Sequence of chain 1.I:
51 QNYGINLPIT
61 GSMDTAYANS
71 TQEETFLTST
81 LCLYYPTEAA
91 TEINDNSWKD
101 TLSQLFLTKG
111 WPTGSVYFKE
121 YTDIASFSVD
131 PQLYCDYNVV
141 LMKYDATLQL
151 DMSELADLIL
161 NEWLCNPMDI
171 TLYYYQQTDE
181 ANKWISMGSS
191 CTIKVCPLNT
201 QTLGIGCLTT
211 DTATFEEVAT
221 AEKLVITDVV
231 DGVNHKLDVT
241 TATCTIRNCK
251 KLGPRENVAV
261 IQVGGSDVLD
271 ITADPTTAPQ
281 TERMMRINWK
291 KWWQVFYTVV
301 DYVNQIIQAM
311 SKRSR

Binding-site contacts:
Ligand atom C1 contacts residue ASN69 of chain 1.I at 1.4 Å.
Ligand atom C8 contacts residue ASN69 of chain 1.I at 3.7 Å.
Ligand atom C5 contacts residue ASN69 of chain 1.I at 3.6 Å.
Ligand atom C3 contacts residue ASN69 of chain 1.I at 3.8 Å.
Ligand atom O5 contacts residue ASN69 of chain 1.I at 2.2 Å (h-bond).
Ligand atom O7 contacts residue ASN69 of chain 1.I at 4.3 Å.
Ligand atom C7 contacts residue ASN69 of chain 1.I at 3.4 Å.
Ligand atom C4 contacts residue ASN69 of chain 1.I at 4.2 Å.
Ligand atom N2 contacts residue ASN69 of chain 1.I at 2.5 Å (h-bond).
Ligand atom C2 contacts residue ASN69 of chain 1.I at 2.5 Å.

The protein below binds the small molecule below.
Small molecule (SMILES): CC(=O)N[C@@H]1[C@@H](O)[C@H](O)[C@@H](CO)O[C@H]1O